Binding-site contacts:
Ligand atom C5 contacts residue LEU107 of chain 1.B at 4.2 Å (hydrophobic).
Ligand atom C3 contacts residue VAL110 of chain 1.B at 3.7 Å (hydrophobic).
Ligand atom C6 contacts residue VAL134 of chain 1.B at 3.5 Å (hydrophobic).
Ligand atom C4 contacts residue LEU107 of chain 1.B at 3.9 Å (hydrophobic).
Ligand atom C5 contacts residue ALA122 of chain 1.B at 3.6 Å (hydrophobic).
Ligand atom C6 contacts residue ALA122 of chain 1.B at 3.4 Å (hydrophobic).
Ligand atom N1 contacts residue HIS125 of chain 1.B at 4.2 Å.
Ligand atom C5 contacts residue VAL126 of chain 1.B at 4.4 Å (hydrophobic).
Ligand atom C6 contacts residue ILE101 of chain 1.B at 4.5 Å (hydrophobic).
Ligand atom N1 contacts residue LEU141 of chain 1.B at 4.5 Å.
Ligand atom B2 contacts residue LEU114 of chain 1.B at 4.5 Å.
Ligand atom C5 contacts residue ILE101 of chain 1.B at 3.9 Å (hydrophobic).
Ligand atom B2 contacts residue PHE176 of chain 1.B at 4.1 Å.
Ligand atom C3 contacts residue LEU141 of chain 1.B at 3.9 Å (hydrophobic).
Ligand atom N1 contacts residue ALA122 of chain 1.B at 3.5 Å.
Ligand atom B2 contacts residue LEU141 of chain 1.B at 3.9 Å.
Ligand atom N1 contacts residue VAL134 of chain 1.B at 3.8 Å.
Ligand atom B2 contacts residue LEU144 of chain 1.B at 3.7 Å.
Ligand atom N1 contacts residue PHE176 of chain 1.B at 3.9 Å.
Ligand atom C3 contacts residue LEU114 of chain 1.B at 4.2 Å (hydrophobic).
Ligand atom B2 contacts residue ALA122 of chain 1.B at 3.8 Å.
Ligand atom C5 contacts residue VAL134 of chain 1.B at 4.2 Å (hydrophobic).
Ligand atom C3 contacts residue ALA122 of chain 1.B at 4.0 Å (hydrophobic).
Ligand atom C6 contacts residue VAL126 of chain 1.B at 4.0 Å (hydrophobic).
Ligand atom C4 contacts residue ALA122 of chain 1.B at 3.9 Å (hydrophobic).
Ligand atom C4 contacts residue LEU141 of chain 1.B at 4.5 Å (hydrophobic).
Ligand atom C4 contacts residue TYR111 of chain 1.B at 4.1 Å (hydrophobic).
Ligand atom C3 contacts residue TYR111 of chain 1.B at 4.2 Å (hydrophobic).

Sequence of chain 1.B:
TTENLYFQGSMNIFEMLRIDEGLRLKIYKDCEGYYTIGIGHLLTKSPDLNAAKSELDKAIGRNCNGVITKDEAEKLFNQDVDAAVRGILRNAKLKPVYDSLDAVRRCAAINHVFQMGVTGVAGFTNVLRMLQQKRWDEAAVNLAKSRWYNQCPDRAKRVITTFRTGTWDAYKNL

A protein and the small-molecule ligand that binds it are described below.
Small molecule (SMILES): B1C=CC=CN1